Binding-site contacts:
Ligand atom C02 contacts residue HEM1 of chain 1.G at 3.8 Å.
Ligand atom C26 contacts residue HEM1 of chain 1.G at 3.6 Å.
Ligand atom C07 contacts residue HEM1 of chain 1.G at 3.4 Å.
Ligand atom N02 contacts residue GLU296 of chain 1.B at 2.8 Å (salt-bridge).
Ligand atom C02 contacts residue PRO269 of chain 1.B at 3.8 Å (hydrophobic).
Ligand atom C09 contacts residue PRO269 of chain 1.B at 3.8 Å (hydrophobic).
Ligand atom C12 contacts residue TYR266 of chain 1.B at 3.7 Å (hydrophobic).
Ligand atom N02 contacts residue HEM1 of chain 1.G at 3.4 Å.
Ligand atom C12 contacts residue GLN182 of chain 1.B at 3.5 Å.
Ligand atom C13 contacts residue GLN182 of chain 1.B at 3.7 Å.
Ligand atom C12 contacts residue TYR292 of chain 1.B at 3.2 Å (hydrophobic).
Ligand atom N01 contacts residue PRO269 of chain 1.B at 3.7 Å.
Ligand atom C08 contacts residue GLU296 of chain 1.B at 3.4 Å.
Ligand atom C16 contacts residue ARG185 of chain 1.B at 3.5 Å.
Ligand atom C16 contacts residue TYR266 of chain 1.B at 3.6 Å (hydrophobic).
Ligand atom C03 contacts residue HEM1 of chain 1.G at 3.2 Å.
Ligand atom C02 contacts residue GLU296 of chain 1.B at 3.6 Å.
Ligand atom N28 contacts residue HEM1 of chain 1.G at 2.9 Å (h-bond).
Ligand atom N02 contacts residue TYR292 of chain 1.B at 3.8 Å.
Ligand atom N11 contacts residue GLN182 of chain 1.B at 3.5 Å.
Ligand atom C23 contacts residue ARG185 of chain 1.B at 3.7 Å.
Ligand atom N01 contacts residue GLU296 of chain 1.B at 2.6 Å (salt-bridge).
Ligand atom C06 contacts residue GLU296 of chain 1.B at 3.4 Å.
Ligand atom C08 contacts residue HEM1 of chain 1.G at 3.9 Å.
Ligand atom N11 contacts residue ARG185 of chain 1.B at 3.5 Å.
Ligand atom C27 contacts residue H4B1 of chain 1.H at 3.4 Å.
Ligand atom N28 contacts residue H4B1 of chain 1.H at 2.9 Å (h-bond).
Ligand atom N11 contacts residue TYR266 of chain 1.B at 2.9 Å (h-bond).
Ligand atom N11 contacts residue TYR292 of chain 1.B at 3.5 Å (h-bond).
Ligand atom C07 contacts residue PHE288 of chain 1.B at 3.6 Å (hydrophobic).
Ligand atom C27 contacts residue HEM1 of chain 1.G at 3.6 Å.
Ligand atom C02 contacts residue TRP291 of chain 1.B at 3.8 Å (hydrophobic).
Ligand atom C16 contacts residue GLN182 of chain 1.B at 3.7 Å.
Ligand atom C29 contacts residue TRP382 of chain 1.B at 3.9 Å (hydrophobic).
Ligand atom C05 contacts residue VAL271 of chain 1.B at 3.7 Å (hydrophobic).
Ligand atom C22 contacts residue ARG185 of chain 1.B at 3.1 Å.
Ligand atom C29 contacts residue H4B1 of chain 1.H at 3.5 Å.
Ligand atom C15 contacts residue GLN182 of chain 1.B at 3.9 Å.
Ligand atom N28 contacts residue TRP382 of chain 1.B at 3.7 Å.
Ligand atom N02 contacts residue TRP291 of chain 1.B at 2.8 Å (h-bond).

The protein below binds the small molecule below.
Small molecule (SMILES): CNCc1cccc(-c2cncc(CCc3cc(C)cc(N)n3)c2)c1

Sequence of chain 1.B:
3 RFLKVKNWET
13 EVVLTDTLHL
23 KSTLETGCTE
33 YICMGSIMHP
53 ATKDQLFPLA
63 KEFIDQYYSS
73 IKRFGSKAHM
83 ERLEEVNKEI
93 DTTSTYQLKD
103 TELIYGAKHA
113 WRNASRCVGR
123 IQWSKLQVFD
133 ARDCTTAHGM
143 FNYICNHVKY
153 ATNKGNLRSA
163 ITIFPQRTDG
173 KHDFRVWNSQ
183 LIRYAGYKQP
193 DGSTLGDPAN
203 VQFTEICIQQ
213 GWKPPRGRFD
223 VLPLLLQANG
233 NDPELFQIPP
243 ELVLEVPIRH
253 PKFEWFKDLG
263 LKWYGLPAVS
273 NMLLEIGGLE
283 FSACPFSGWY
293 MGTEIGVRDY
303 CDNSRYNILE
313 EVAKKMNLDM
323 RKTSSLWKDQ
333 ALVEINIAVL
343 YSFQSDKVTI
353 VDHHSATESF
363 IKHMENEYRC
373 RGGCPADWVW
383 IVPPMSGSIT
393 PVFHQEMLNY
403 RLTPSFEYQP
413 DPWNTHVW